This protein binds this small molecule.
Small molecule (SMILES): CC(=O)N[C@H]1[C@H](O[C@H]2[C@H](O)[C@@H](NC(C)=O)CO[C@@H]2CO)O[C@H](CO)[C@@H](O)[C@@H]1O

Binding-site contacts:
Ligand atom O5 contacts residue VAL15 of chain 1.E at 3.5 Å.
Ligand atom C2 contacts residue ASN25 of chain 1.E at 2.5 Å.
Ligand atom C8 contacts residue ASN25 of chain 1.E at 4.4 Å.
Ligand atom C2 contacts residue SER12 of chain 1.E at 3.9 Å.
Ligand atom C5 contacts residue ASN25 of chain 1.E at 3.7 Å.
Ligand atom N2 contacts residue ASN25 of chain 1.E at 2.9 Å (h-bond).
Ligand atom C1 contacts residue ASN25 of chain 1.E at 1.4 Å.
Ligand atom O7 contacts residue ASN25 of chain 1.E at 3.4 Å (h-bond).
Ligand atom C7 contacts residue ASN25 of chain 1.E at 3.3 Å.
Ligand atom O5 contacts residue ASN25 of chain 1.E at 2.4 Å (h-bond).
Ligand atom O6 contacts residue PRO13 of chain 1.E at 2.7 Å (h-bond).
Ligand atom N2 contacts residue SER12 of chain 1.E at 4.3 Å.
Ligand atom C5 contacts residue PRO13 of chain 1.E at 4.0 Å (hydrophobic).
Ligand atom C4 contacts residue ASN25 of chain 1.E at 4.3 Å.
Ligand atom C7 contacts residue SER12 of chain 1.E at 4.0 Å.
Ligand atom C6 contacts residue PRO13 of chain 1.E at 3.5 Å (hydrophobic).
Ligand atom O5 contacts residue SER12 of chain 1.E at 3.9 Å.
Ligand atom C3 contacts residue ASN25 of chain 1.E at 3.8 Å.
Ligand atom C1 contacts residue SER12 of chain 1.E at 3.6 Å.
Ligand atom C8 contacts residue TYR336 of chain 1.E at 3.5 Å (hydrophobic).
Ligand atom O5 contacts residue PRO13 of chain 1.E at 3.3 Å (h-bond).
Ligand atom O7 contacts residue TYR336 of chain 1.E at 4.5 Å.
Ligand atom C1 contacts residue PRO13 of chain 1.E at 4.4 Å (hydrophobic).
Ligand atom O7 contacts residue SER12 of chain 1.E at 3.3 Å (h-bond).
Ligand atom C6 contacts residue VAL15 of chain 1.E at 4.1 Å (hydrophobic).
Ligand atom C1 contacts residue VAL15 of chain 1.E at 4.2 Å (hydrophobic).
Ligand atom C5 contacts residue VAL15 of chain 1.E at 4.2 Å (hydrophobic).

Sequence of chain 1.E:
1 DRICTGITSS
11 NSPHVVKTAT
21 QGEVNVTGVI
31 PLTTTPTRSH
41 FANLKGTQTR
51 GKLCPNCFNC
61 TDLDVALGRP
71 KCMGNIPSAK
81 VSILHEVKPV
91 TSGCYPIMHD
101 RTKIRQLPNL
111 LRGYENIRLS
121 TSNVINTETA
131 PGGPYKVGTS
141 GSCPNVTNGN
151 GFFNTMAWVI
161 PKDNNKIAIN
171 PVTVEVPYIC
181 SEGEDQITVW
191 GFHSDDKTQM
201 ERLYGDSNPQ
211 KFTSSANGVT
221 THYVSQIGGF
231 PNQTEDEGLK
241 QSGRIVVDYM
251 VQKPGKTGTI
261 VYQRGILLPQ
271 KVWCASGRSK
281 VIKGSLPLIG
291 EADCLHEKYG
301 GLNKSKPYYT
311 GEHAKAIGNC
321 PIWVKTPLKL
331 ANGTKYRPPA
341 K